Sequence of chain 1.A:
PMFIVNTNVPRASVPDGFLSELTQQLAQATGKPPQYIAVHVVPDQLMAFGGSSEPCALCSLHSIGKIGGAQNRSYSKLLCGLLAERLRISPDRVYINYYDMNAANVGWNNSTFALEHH

Sequence of chain 1.C:
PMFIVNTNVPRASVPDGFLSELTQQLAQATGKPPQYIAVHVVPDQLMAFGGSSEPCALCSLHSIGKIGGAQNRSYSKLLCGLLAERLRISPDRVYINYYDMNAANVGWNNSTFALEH

Binding-site contacts:
Ligand atom CAN contacts residue TYR95 of chain 1.C at 3.5 Å (hydrophobic).
Ligand atom CAU contacts residue MET2 of chain 1.A at 3.2 Å (hydrophobic).
Ligand atom NAK contacts residue LYS32 of chain 1.A at 2.9 Å (salt-bridge).
Ligand atom CAI contacts residue TYR95 of chain 1.C at 3.1 Å (hydrophobic).
Ligand atom CAR contacts residue MET2 of chain 1.A at 3.8 Å (hydrophobic).
Ligand atom CAN contacts residue TYR36 of chain 1.A at 3.7 Å (hydrophobic).
Ligand atom CAR contacts residue TYR95 of chain 1.C at 3.4 Å (hydrophobic).
Ligand atom CAP contacts residue PRO1 of chain 1.A at 3.6 Å (hydrophobic).
Ligand atom CAI contacts residue PRO1 of chain 1.A at 3.1 Å (hydrophobic).
Ligand atom NAL contacts residue MET101 of chain 1.A at 3.8 Å.
Ligand atom CAS contacts residue ASN97 of chain 1.C at 3.3 Å.
Ligand atom OAO contacts residue LYS32 of chain 1.A at 2.8 Å (salt-bridge).
Ligand atom CAQ contacts residue LYS32 of chain 1.A at 3.7 Å.
Ligand atom CAF contacts residue PRO1 of chain 1.A at 1.5 Å (hydrophobic).
Ligand atom CAG contacts residue ILE64 of chain 1.A at 3.9 Å (hydrophobic).
Ligand atom OAO contacts residue ILE64 of chain 1.A at 2.9 Å (h-bond).
Ligand atom CAP contacts residue HIS62 of chain 1.A at 3.3 Å.
Ligand atom CAE contacts residue PRO1 of chain 1.A at 2.5 Å (hydrophobic).
Ligand atom CAU contacts residue VAL106 of chain 1.A at 3.8 Å (hydrophobic).
Ligand atom CAG contacts residue LYS32 of chain 1.A at 3.6 Å.
Ligand atom OAO contacts residue SER63 of chain 1.A at 3.6 Å.
Ligand atom CAH contacts residue LYS32 of chain 1.A at 3.7 Å.
Ligand atom CAS contacts residue VAL106 of chain 1.A at 3.6 Å (hydrophobic).
Ligand atom CAJ contacts residue MET2 of chain 1.A at 3.9 Å (hydrophobic).
Ligand atom NAK contacts residue ILE64 of chain 1.A at 3.9 Å.
Ligand atom CAN contacts residue PHE113 of chain 1.A at 3.5 Å (hydrophobic).
Ligand atom CAT contacts residue PHE113 of chain 1.A at 3.7 Å (hydrophobic).
Ligand atom CAJ contacts residue PRO1 of chain 1.A at 2.5 Å (hydrophobic).
Ligand atom CAP contacts residue SER63 of chain 1.A at 3.5 Å.
Ligand atom CAU contacts residue TYR95 of chain 1.C at 3.5 Å (hydrophobic).
Ligand atom CAP contacts residue ILE64 of chain 1.A at 3.7 Å (hydrophobic).
Ligand atom NAL contacts residue VAL106 of chain 1.A at 3.8 Å.
Ligand atom CAG contacts residue PRO1 of chain 1.A at 3.4 Å (hydrophobic).
Ligand atom NAL contacts residue ASN97 of chain 1.C at 3.9 Å.
Ligand atom NAL contacts residue HIS62 of chain 1.A at 3.6 Å.
Ligand atom CAH contacts residue ILE64 of chain 1.A at 3.9 Å (hydrophobic).
Ligand atom CAR contacts residue PRO1 of chain 1.A at 3.0 Å (hydrophobic).
Ligand atom OAO contacts residue PRO1 of chain 1.A at 3.7 Å.
Ligand atom CAS contacts residue MET2 of chain 1.A at 3.3 Å (hydrophobic).
Ligand atom CAJ contacts residue HIS62 of chain 1.A at 3.7 Å.

The small molecule below binds the protein below.
Small molecule (SMILES): Oc1c(Cc2cccnc2)ccc2cccnc12